This protein binds this small molecule.
Small molecule (SMILES): CC(=O)N[C@@H](C)c1cc(F)cc(Cl)c1

Binding-site contacts:
Ligand atom F contacts residue DMS1 of chain 1.F at 3.0 Å.
Ligand atom C6 contacts residue DMS1 of chain 1.F at 3.5 Å.
Ligand atom CL contacts residue HIS164 of chain 1.A at 3.6 Å.
Ligand atom F contacts residue ARG188 of chain 1.A at 3.5 Å.
Ligand atom C4 contacts residue HIS164 of chain 1.A at 3.6 Å.
Ligand atom C9 contacts residue CYS145 of chain 1.A at 1.8 Å (hydrophobic).
Ligand atom C4 contacts residue HIS41 of chain 1.A at 3.9 Å.
Ligand atom C5 contacts residue DMS1 of chain 1.F at 4.1 Å.
Ligand atom C5 contacts residue ASP187 of chain 1.A at 4.1 Å.
Ligand atom C5 contacts residue ARG188 of chain 1.A at 3.9 Å.
Ligand atom C3 contacts residue HIS164 of chain 1.A at 3.1 Å.
Ligand atom C3 contacts residue HIS41 of chain 1.A at 3.4 Å.
Ligand atom C2 contacts residue HIS164 of chain 1.A at 4.0 Å.
Ligand atom F contacts residue GLN189 of chain 1.A at 3.0 Å.
Ligand atom C1 contacts residue HIS41 of chain 1.A at 3.9 Å.
Ligand atom CL contacts residue MET165 of chain 1.A at 3.8 Å.
Ligand atom O contacts residue HIS164 of chain 1.A at 3.6 Å (h-bond).
Ligand atom C7 contacts residue MET49 of chain 1.A at 4.1 Å (hydrophobic).
Ligand atom C5 contacts residue MET49 of chain 1.A at 3.3 Å (hydrophobic).
Ligand atom C5 contacts residue MET165 of chain 1.A at 3.8 Å (hydrophobic).
Ligand atom N contacts residue CYS145 of chain 1.A at 3.0 Å (h-bond).
Ligand atom CL contacts residue ASP187 of chain 1.A at 3.1 Å.
Ligand atom C3 contacts residue MET49 of chain 1.A at 3.9 Å (hydrophobic).
Ligand atom C9 contacts residue HIS164 of chain 1.A at 3.2 Å.
Ligand atom O contacts residue MET165 of chain 1.A at 3.9 Å.
Ligand atom C4 contacts residue MET49 of chain 1.A at 3.5 Å (hydrophobic).
Ligand atom C8 contacts residue CYS145 of chain 1.A at 2.7 Å (hydrophobic).
Ligand atom C contacts residue HIS41 of chain 1.A at 4.0 Å.
Ligand atom N contacts residue HIS41 of chain 1.A at 3.1 Å (h-bond).
Ligand atom C6 contacts residue MET49 of chain 1.A at 3.6 Å (hydrophobic).
Ligand atom F contacts residue MET49 of chain 1.A at 4.1 Å.
Ligand atom C8 contacts residue HIS41 of chain 1.A at 4.0 Å.
Ligand atom C4 contacts residue MET165 of chain 1.A at 3.5 Å (hydrophobic).
Ligand atom CL contacts residue HIS41 of chain 1.A at 3.4 Å.
Ligand atom C9 contacts residue HIS41 of chain 1.A at 4.0 Å.
Ligand atom O contacts residue CYS145 of chain 1.A at 3.7 Å.
Ligand atom C3 contacts residue MET165 of chain 1.A at 3.9 Å (hydrophobic).
Ligand atom C8 contacts residue HIS164 of chain 1.A at 3.1 Å.
Ligand atom C2 contacts residue HIS41 of chain 1.A at 4.1 Å.
Ligand atom N contacts residue HIS164 of chain 1.A at 3.5 Å (h-bond).

Sequence of chain 1.A:
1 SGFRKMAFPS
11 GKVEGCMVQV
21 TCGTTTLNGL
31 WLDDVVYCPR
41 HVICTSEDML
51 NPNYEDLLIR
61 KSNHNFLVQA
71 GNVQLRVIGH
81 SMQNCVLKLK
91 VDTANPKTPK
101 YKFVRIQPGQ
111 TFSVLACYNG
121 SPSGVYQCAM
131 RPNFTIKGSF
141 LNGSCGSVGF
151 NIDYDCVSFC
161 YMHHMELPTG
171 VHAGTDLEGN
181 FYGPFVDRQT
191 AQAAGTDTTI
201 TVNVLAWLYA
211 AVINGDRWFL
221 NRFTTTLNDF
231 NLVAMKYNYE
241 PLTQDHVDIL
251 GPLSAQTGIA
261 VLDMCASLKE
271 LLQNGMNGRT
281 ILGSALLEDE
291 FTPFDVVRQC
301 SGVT